Binding-site contacts:
Ligand atom C2 contacts residue TYR193 of chain 1.C at 3.7 Å (hydrophobic).
Ligand atom N6 contacts residue THR192 of chain 1.C at 3.6 Å (h-bond).
Ligand atom O4' contacts residue LEU71 of chain 1.C at 4.0 Å.
Ligand atom N1 contacts residue LEU71 of chain 1.C at 3.4 Å.
Ligand atom C6 contacts residue TYR70 of chain 1.C at 3.9 Å (hydrophobic).
Ligand atom C2' contacts residue ASP46 of chain 1.C at 3.5 Å.
Ligand atom N3 contacts residue LEU71 of chain 1.C at 3.9 Å.
Ligand atom C6 contacts residue LEU71 of chain 1.C at 4.0 Å (hydrophobic).
Ligand atom O5' contacts residue GLY113 of chain 1.C at 2.5 Å (h-bond).
Ligand atom O5' contacts residue ASP145 of chain 1.C at 3.5 Å.
Ligand atom N7 contacts residue TYR193 of chain 1.C at 3.7 Å.
Ligand atom C4 contacts residue PHE56 of chain 1.C at 3.9 Å (hydrophobic).
Ligand atom O4' contacts residue TRP77 of chain 1.C at 3.8 Å.
Ligand atom C5' contacts residue ARG114 of chain 1.C at 3.5 Å.
Ligand atom C6 contacts residue TYR193 of chain 1.C at 3.5 Å (hydrophobic).
Ligand atom C2' contacts residue TYR193 of chain 1.C at 4.2 Å (hydrophobic).
Ligand atom C5 contacts residue TYR70 of chain 1.C at 4.2 Å (hydrophobic).
Ligand atom C4 contacts residue TYR193 of chain 1.C at 3.6 Å (hydrophobic).
Ligand atom O3' contacts residue TYR193 of chain 1.C at 3.4 Å.
Ligand atom C2 contacts residue LEU71 of chain 1.C at 3.4 Å (hydrophobic).
Ligand atom N1 contacts residue TYR193 of chain 1.C at 3.6 Å.
Ligand atom N3 contacts residue TYR193 of chain 1.C at 3.6 Å.
Ligand atom O5' contacts residue ARG114 of chain 1.C at 3.7 Å.
Ligand atom N7 contacts residue PHE56 of chain 1.C at 3.4 Å.
Ligand atom N9 contacts residue PHE56 of chain 1.C at 3.3 Å.
Ligand atom N9 contacts residue TYR193 of chain 1.C at 4.0 Å.
Ligand atom O4' contacts residue PHE56 of chain 1.C at 3.0 Å.
Ligand atom C1' contacts residue ASP46 of chain 1.C at 3.4 Å.
Ligand atom C5' contacts residue GLY113 of chain 1.C at 3.0 Å.
Ligand atom O2' contacts residue ASP46 of chain 1.C at 3.9 Å.
Ligand atom O2' contacts residue TYR193 of chain 1.C at 3.1 Å.
Ligand atom N6 contacts residue TYR193 of chain 1.C at 3.5 Å.
Ligand atom C5' contacts residue TRP77 of chain 1.C at 3.5 Å (hydrophobic).
Ligand atom O4' contacts residue ASP46 of chain 1.C at 4.2 Å.
Ligand atom C4 contacts residue LEU71 of chain 1.C at 4.0 Å (hydrophobic).
Ligand atom C5 contacts residue PHE56 of chain 1.C at 4.0 Å (hydrophobic).
Ligand atom N6 contacts residue TYR70 of chain 1.C at 3.6 Å (h-bond).
Ligand atom C1' contacts residue PHE56 of chain 1.C at 3.1 Å (hydrophobic).
Ligand atom C5 contacts residue TYR193 of chain 1.C at 3.6 Å (hydrophobic).
Ligand atom C8 contacts residue PHE56 of chain 1.C at 3.1 Å (hydrophobic).

This protein binds this small molecule.
Small molecule (SMILES): Nc1ncnc2c1ncn2[C@@H]1O[C@H](CO)[C@@H](O)[C@H]1O

Sequence of chain 1.C:
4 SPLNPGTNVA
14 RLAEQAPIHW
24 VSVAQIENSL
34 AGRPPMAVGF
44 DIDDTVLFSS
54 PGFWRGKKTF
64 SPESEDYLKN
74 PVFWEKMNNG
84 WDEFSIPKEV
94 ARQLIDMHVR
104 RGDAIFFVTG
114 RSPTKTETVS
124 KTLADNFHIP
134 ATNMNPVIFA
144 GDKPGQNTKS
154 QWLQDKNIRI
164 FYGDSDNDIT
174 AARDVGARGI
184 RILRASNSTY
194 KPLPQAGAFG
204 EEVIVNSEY